The small molecule below binds the protein below.
Small molecule (SMILES): O=C1/C(=C\c2cn(-c3ccccc3)nc2-c2ccc(Oc3ccccc3F)cc2)SC(=S)N1CCS(=O)(=O)O

Sequence of chain 2.B:
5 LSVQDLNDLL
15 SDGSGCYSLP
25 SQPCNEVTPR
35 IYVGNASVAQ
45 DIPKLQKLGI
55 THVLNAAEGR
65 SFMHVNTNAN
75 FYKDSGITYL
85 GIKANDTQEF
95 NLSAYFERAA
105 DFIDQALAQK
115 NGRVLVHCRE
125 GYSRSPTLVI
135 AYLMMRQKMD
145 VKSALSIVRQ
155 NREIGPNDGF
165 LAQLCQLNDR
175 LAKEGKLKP

Binding-site contacts:
Ligand atom OAD contacts residue GLU124 of chain 2.B at 3.7 Å.
Ligand atom OAD contacts residue TYR126 of chain 2.B at 3.0 Å (h-bond).
Ligand atom CBK contacts residue MET67 of chain 2.B at 3.6 Å (hydrophobic).
Ligand atom SBN contacts residue SER127 of chain 2.B at 3.9 Å.
Ligand atom OAD contacts residue ARG128 of chain 2.B at 4.2 Å.
Ligand atom CAX contacts residue ARG128 of chain 2.B at 4.1 Å.
Ligand atom NBM contacts residue ASP90 of chain 2.B at 4.2 Å.
Ligand atom OAB contacts residue ARG128 of chain 2.B at 2.9 Å (salt-bridge).
Ligand atom SAE contacts residue LEU23 of chain 2.B at 4.0 Å.
Ligand atom OAB contacts residue CYS122 of chain 2.B at 3.6 Å (h-bond).
Ligand atom OAB contacts residue SER127 of chain 2.B at 3.5 Å.
Ligand atom CBK contacts residue GLU124 of chain 2.B at 3.5 Å.
Ligand atom SBA contacts residue GLU124 of chain 2.B at 3.6 Å.
Ligand atom CBJ contacts residue GLU124 of chain 2.B at 3.0 Å.
Ligand atom CBI contacts residue GLU124 of chain 2.B at 3.4 Å.
Ligand atom OAA contacts residue MET67 of chain 2.B at 2.7 Å (h-bond).
Ligand atom OAC contacts residue ARG123 of chain 2.B at 3.0 Å (salt-bridge).
Ligand atom OAC contacts residue ARG128 of chain 2.B at 3.0 Å (salt-bridge).
Ligand atom OAD contacts residue CYS122 of chain 2.B at 3.4 Å (h-bond).
Ligand atom CAX contacts residue ASP90 of chain 2.B at 3.2 Å.
Ligand atom SBN contacts residue ASP90 of chain 2.B at 4.2 Å.
Ligand atom OAA contacts residue ASP90 of chain 2.B at 4.0 Å.
Ligand atom SBN contacts residue GLU124 of chain 2.B at 4.0 Å.
Ligand atom NBM contacts residue GLU124 of chain 2.B at 3.4 Å (salt-bridge).
Ligand atom OAC contacts residue GLU124 of chain 2.B at 3.0 Å (salt-bridge).
Ligand atom OAD contacts residue SER127 of chain 2.B at 2.9 Å (h-bond).
Ligand atom CAV contacts residue ASP90 of chain 2.B at 3.6 Å.
Ligand atom CAG contacts residue MET67 of chain 2.B at 3.6 Å (hydrophobic).
Ligand atom OAB contacts residue ASP90 of chain 2.B at 3.7 Å.
Ligand atom NBM contacts residue MET67 of chain 2.B at 4.2 Å.
Ligand atom OAA contacts residue GLU124 of chain 2.B at 4.0 Å.
Ligand atom SAE contacts residue GLU124 of chain 2.B at 3.0 Å (salt-bridge).
Ligand atom CAV contacts residue GLU124 of chain 2.B at 3.6 Å.
Ligand atom SAE contacts residue TYR126 of chain 2.B at 3.5 Å.
Ligand atom OAC contacts residue CYS122 of chain 2.B at 3.4 Å (h-bond).
Ligand atom SBN contacts residue ARG128 of chain 2.B at 3.7 Å.
Ligand atom SBN contacts residue CYS122 of chain 2.B at 3.7 Å.
Ligand atom CAX contacts residue MET67 of chain 2.B at 3.9 Å (hydrophobic).
Ligand atom CBI contacts residue MET67 of chain 2.B at 3.4 Å (hydrophobic).
Ligand atom OAD contacts residue GLY125 of chain 2.B at 3.9 Å.